Binding-site contacts:
Ligand atom C8 contacts residue ASN324 of chain 2.A at 4.1 Å.
Ligand atom O6 contacts residue THR406 of chain 2.A at 4.1 Å.
Ligand atom C8 contacts residue ASN288 of chain 2.A at 3.1 Å.
Ligand atom C1 contacts residue HIS322 of chain 2.A at 4.2 Å.
Ligand atom C7 contacts residue ASN324 of chain 2.A at 3.8 Å.
Ligand atom C1 contacts residue SER404 of chain 2.A at 4.4 Å.
Ligand atom O5 contacts residue THR406 of chain 2.A at 4.0 Å.
Ligand atom N2 contacts residue HIS322 of chain 2.A at 3.7 Å.
Ligand atom O7 contacts residue THR290 of chain 2.A at 4.0 Å.
Ligand atom C7 contacts residue HIS322 of chain 2.A at 3.8 Å.
Ligand atom O5 contacts residue SER404 of chain 2.A at 3.8 Å.
Ligand atom C3 contacts residue HIS322 of chain 2.A at 4.1 Å.
Ligand atom C4 contacts residue ASN324 of chain 2.A at 4.3 Å.
Ligand atom C7 contacts residue THR290 of chain 2.A at 4.0 Å.
Ligand atom C8 contacts residue HIS322 of chain 2.A at 3.9 Å.
Ligand atom C1 contacts residue ASN324 of chain 2.A at 1.5 Å.
Ligand atom C1 contacts residue THR406 of chain 2.A at 4.1 Å.
Ligand atom C2 contacts residue ASN324 of chain 2.A at 2.5 Å.
Ligand atom C2 contacts residue HIS322 of chain 2.A at 4.2 Å.
Ligand atom O5 contacts residue ASN324 of chain 2.A at 2.5 Å (h-bond).
Ligand atom N2 contacts residue ASN324 of chain 2.A at 2.8 Å (h-bond).
Ligand atom C3 contacts residue ASN324 of chain 2.A at 3.9 Å.
Ligand atom C8 contacts residue THR290 of chain 2.A at 3.6 Å.
Ligand atom O7 contacts residue HIS322 of chain 2.A at 4.4 Å.
Ligand atom C5 contacts residue ASN324 of chain 2.A at 3.8 Å.
Ligand atom C8 contacts residue CYS289 of chain 2.A at 4.4 Å (hydrophobic).

A protein and the small-molecule ligand that binds it are described below.
Small molecule (SMILES): CC(=O)N[C@H]1[C@H](O[C@H]2[C@H](O)[C@@H](NC(C)=O)CO[C@@H]2CO)O[C@H](CO)[C@@H](O)[C@@H]1O

Sequence of chain 2.A:
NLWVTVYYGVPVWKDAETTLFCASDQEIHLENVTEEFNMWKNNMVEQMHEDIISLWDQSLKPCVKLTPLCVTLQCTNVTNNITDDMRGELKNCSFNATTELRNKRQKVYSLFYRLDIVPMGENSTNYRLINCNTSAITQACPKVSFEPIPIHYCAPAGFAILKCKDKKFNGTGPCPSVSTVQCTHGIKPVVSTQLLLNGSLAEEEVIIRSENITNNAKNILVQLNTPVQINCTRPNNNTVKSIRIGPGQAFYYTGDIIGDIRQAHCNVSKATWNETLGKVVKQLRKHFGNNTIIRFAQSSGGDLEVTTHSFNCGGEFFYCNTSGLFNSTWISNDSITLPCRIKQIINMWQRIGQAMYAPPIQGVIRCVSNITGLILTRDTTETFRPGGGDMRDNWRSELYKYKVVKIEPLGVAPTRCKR